This protein binds this small molecule.
Small molecule (SMILES): N[C@@H](CC(=O)O)C(=O)O

Binding-site contacts:
Ligand atom CG contacts residue ASP456 of chain 2.A at 3.8 Å.
Ligand atom O contacts residue ASN463 of chain 2.A at 2.8 Å (h-bond).
Ligand atom CG contacts residue ILE423 of chain 2.A at 4.0 Å (hydrophobic).
Ligand atom CA contacts residue THR460 of chain 2.A at 3.4 Å.
Ligand atom OXT contacts residue SER345 of chain 2.A at 2.8 Å (h-bond).
Ligand atom N contacts residue ASP456 of chain 2.A at 3.0 Å (salt-bridge).
Ligand atom N contacts residue ILE423 of chain 2.A at 3.5 Å (h-bond).
Ligand atom CG contacts residue ARG459 of chain 2.A at 3.9 Å.
Ligand atom OD1 contacts residue THR382 of chain 2.A at 2.7 Å (h-bond).
Ligand atom CG contacts residue THR382 of chain 2.A at 3.7 Å.
Ligand atom OD2 contacts residue ASP456 of chain 2.A at 3.1 Å (salt-bridge).
Ligand atom C contacts residue SER343 of chain 2.A at 3.9 Å.
Ligand atom N contacts residue THR460 of chain 2.A at 2.9 Å (h-bond).
Ligand atom OD2 contacts residue GLY427 of chain 2.A at 2.9 Å (h-bond).
Ligand atom OXT contacts residue GLY422 of chain 2.A at 3.1 Å.
Ligand atom CA contacts residue SER343 of chain 2.A at 3.9 Å.
Ligand atom O contacts residue THR460 of chain 2.A at 3.9 Å.
Ligand atom CG contacts residue ALA426 of chain 2.A at 3.8 Å (hydrophobic).
Ligand atom C contacts residue GLY422 of chain 2.A at 4.0 Å.
Ligand atom CB contacts residue ILE423 of chain 2.A at 3.6 Å (hydrophobic).
Ligand atom OXT contacts residue SER343 of chain 2.A at 3.2 Å (h-bond).
Ligand atom CB contacts residue ALA421 of chain 2.A at 3.4 Å (hydrophobic).
Ligand atom OXT contacts residue SER344 of chain 2.A at 3.4 Å.
Ligand atom C contacts residue ASN463 of chain 2.A at 3.6 Å.
Ligand atom N contacts residue SER343 of chain 2.A at 2.8 Å (h-bond).
Ligand atom OD1 contacts residue GLY427 of chain 2.A at 3.4 Å.
Ligand atom OD2 contacts residue ALA426 of chain 2.A at 3.1 Å (h-bond).
Ligand atom CA contacts residue ASN463 of chain 2.A at 3.7 Å.
Ligand atom OD1 contacts residue ARG459 of chain 2.A at 3.7 Å.
Ligand atom C contacts residue THR460 of chain 2.A at 3.5 Å.
Ligand atom OD1 contacts residue ALA426 of chain 2.A at 3.9 Å.
Ligand atom CB contacts residue THR382 of chain 2.A at 3.9 Å.
Ligand atom OXT contacts residue THR460 of chain 2.A at 3.8 Å.
Ligand atom C contacts residue SER345 of chain 2.A at 3.7 Å.
Ligand atom OD2 contacts residue ARG459 of chain 2.A at 3.4 Å (salt-bridge).
Ligand atom OD2 contacts residue ILE423 of chain 2.A at 3.4 Å (h-bond).
Ligand atom OD2 contacts residue GLN425 of chain 2.A at 3.9 Å.
Ligand atom CG contacts residue GLY427 of chain 2.A at 3.5 Å.
Ligand atom O contacts residue SER345 of chain 2.A at 2.9 Å (h-bond).
Ligand atom OXT contacts residue ILE423 of chain 2.A at 3.5 Å (h-bond).

Sequence of chain 2.A:
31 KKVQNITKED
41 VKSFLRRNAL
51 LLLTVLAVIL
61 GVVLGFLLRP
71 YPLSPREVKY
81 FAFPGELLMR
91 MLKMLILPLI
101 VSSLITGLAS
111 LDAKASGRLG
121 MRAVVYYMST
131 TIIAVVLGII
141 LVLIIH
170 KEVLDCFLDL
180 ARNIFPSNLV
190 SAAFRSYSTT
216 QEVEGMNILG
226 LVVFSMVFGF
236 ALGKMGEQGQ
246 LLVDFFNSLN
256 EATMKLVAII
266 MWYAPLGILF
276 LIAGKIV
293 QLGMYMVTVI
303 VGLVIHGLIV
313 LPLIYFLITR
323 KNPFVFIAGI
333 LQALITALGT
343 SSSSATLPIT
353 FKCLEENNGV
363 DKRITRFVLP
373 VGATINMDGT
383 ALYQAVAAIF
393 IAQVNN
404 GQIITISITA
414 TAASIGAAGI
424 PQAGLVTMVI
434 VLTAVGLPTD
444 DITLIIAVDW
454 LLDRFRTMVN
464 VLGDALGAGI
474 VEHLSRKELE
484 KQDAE